This small molecule binds to this protein.
Small molecule (SMILES): CC(=O)N[C@@H]1[C@@H](O)[C@H](O)[C@@H](CO)O[C@H]1O

Sequence of chain 1.A:
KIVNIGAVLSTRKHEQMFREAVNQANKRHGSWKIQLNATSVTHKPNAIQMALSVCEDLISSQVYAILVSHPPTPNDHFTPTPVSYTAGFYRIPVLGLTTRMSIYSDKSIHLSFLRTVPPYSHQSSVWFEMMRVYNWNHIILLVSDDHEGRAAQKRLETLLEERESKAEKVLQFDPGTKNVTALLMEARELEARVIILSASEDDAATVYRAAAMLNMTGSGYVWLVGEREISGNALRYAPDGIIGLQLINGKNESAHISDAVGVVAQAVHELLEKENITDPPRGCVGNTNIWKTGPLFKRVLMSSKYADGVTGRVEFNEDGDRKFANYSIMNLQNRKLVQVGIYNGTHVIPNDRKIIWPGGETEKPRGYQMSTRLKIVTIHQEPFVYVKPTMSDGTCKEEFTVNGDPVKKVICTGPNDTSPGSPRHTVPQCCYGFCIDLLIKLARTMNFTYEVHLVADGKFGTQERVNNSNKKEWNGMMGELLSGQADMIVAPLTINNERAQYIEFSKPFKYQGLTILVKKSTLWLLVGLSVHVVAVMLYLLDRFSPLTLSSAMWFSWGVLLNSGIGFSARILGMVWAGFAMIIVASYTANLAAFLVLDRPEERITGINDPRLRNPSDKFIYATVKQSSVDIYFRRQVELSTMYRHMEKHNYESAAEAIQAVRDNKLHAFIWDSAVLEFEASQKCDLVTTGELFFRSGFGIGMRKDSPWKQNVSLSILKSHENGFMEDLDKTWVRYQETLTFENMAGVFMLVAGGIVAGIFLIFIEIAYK

Binding-site contacts:
Ligand atom O5 contacts residue LYS298 of chain 1.A at 4.2 Å.
Ligand atom C2 contacts residue ASN300 of chain 1.A at 2.6 Å.
Ligand atom C7 contacts residue LYS298 of chain 1.A at 3.5 Å.
Ligand atom C2 contacts residue LYS298 of chain 1.A at 3.6 Å.
Ligand atom N2 contacts residue LYS298 of chain 1.A at 3.9 Å.
Ligand atom O5 contacts residue ASN300 of chain 1.A at 2.4 Å (h-bond).
Ligand atom O7 contacts residue ASN300 of chain 1.A at 3.6 Å.
Ligand atom C7 contacts residue ASN300 of chain 1.A at 3.6 Å.
Ligand atom C1 contacts residue ASN300 of chain 1.A at 1.4 Å.
Ligand atom C5 contacts residue ASN300 of chain 1.A at 3.6 Å.
Ligand atom O7 contacts residue LYS298 of chain 1.A at 3.2 Å (salt-bridge).
Ligand atom C1 contacts residue LYS298 of chain 1.A at 3.7 Å.
Ligand atom C8 contacts residue LYS298 of chain 1.A at 4.1 Å.
Ligand atom N2 contacts residue ASN300 of chain 1.A at 3.0 Å (h-bond).
Ligand atom O7 contacts residue GLU299 of chain 1.A at 4.4 Å.
Ligand atom C3 contacts residue ASN300 of chain 1.A at 3.8 Å.
Ligand atom C4 contacts residue ASN300 of chain 1.A at 4.3 Å.
Ligand atom O6 contacts residue ASN300 of chain 1.A at 4.5 Å.